Sequence of chain 1.C:
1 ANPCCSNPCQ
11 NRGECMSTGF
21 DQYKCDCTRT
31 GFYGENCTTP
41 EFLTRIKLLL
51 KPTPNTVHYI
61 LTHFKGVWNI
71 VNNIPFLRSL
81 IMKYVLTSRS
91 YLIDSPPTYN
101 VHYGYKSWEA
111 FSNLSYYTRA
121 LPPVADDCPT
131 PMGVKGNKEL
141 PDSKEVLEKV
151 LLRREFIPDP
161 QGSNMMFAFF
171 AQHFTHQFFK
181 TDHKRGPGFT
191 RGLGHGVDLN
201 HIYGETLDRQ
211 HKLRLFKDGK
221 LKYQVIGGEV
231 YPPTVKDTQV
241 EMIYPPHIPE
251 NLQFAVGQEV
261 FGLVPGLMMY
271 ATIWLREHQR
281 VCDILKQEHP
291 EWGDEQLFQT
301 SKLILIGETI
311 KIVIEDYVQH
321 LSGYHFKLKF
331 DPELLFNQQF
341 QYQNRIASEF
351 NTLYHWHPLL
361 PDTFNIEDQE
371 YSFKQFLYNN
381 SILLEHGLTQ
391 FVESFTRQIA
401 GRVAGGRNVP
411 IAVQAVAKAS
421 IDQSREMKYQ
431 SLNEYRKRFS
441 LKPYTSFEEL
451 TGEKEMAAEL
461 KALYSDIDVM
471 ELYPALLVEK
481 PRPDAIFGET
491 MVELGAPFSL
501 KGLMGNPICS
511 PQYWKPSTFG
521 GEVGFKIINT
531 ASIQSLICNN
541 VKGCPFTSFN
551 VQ

A small-molecule ligand and the protein it binds are described below.
Small molecule (SMILES): NS(=O)(=O)c1ccc(-n2nc(C(F)(F)F)cc2-c2ccc(Br)cc2)cc1

Binding-site contacts:
Ligand atom C8 contacts residue SER322 of chain 1.C at 3.4 Å.
Ligand atom C10 contacts residue LEU321 of chain 1.C at 3.1 Å (hydrophobic).
Ligand atom C7 contacts residue TYR324 of chain 1.C at 3.8 Å (hydrophobic).
Ligand atom C1 contacts residue VAL318 of chain 1.C at 3.8 Å (hydrophobic).
Ligand atom BR1 contacts residue TYR354 of chain 1.C at 3.0 Å.
Ligand atom BR1 contacts residue TRP356 of chain 1.C at 3.5 Å.
Ligand atom C8 contacts residue LEU321 of chain 1.C at 2.9 Å (hydrophobic).
Ligand atom C9 contacts residue VAL492 of chain 1.C at 3.7 Å (hydrophobic).
Ligand atom N3 contacts residue ARG482 of chain 1.C at 3.7 Å.
Ligand atom F2 contacts residue ARG89 of chain 1.C at 3.4 Å.
Ligand atom C9 contacts residue PHE487 of chain 1.C at 3.6 Å (hydrophobic).
Ligand atom F1 contacts residue VAL318 of chain 1.C at 3.2 Å.
Ligand atom C3 contacts residue VAL318 of chain 1.C at 3.5 Å (hydrophobic).
Ligand atom C15 contacts residue GLY495 of chain 1.C at 3.4 Å.
Ligand atom F3 contacts residue TYR324 of chain 1.C at 3.6 Å.
Ligand atom F3 contacts residue ARG89 of chain 1.C at 3.2 Å.
Ligand atom O1 contacts residue LEU321 of chain 1.C at 3.5 Å (h-bond).
Ligand atom N3 contacts residue HIS58 of chain 1.C at 2.5 Å (h-bond).
Ligand atom C1 contacts residue ALA496 of chain 1.C at 3.5 Å (hydrophobic).
Ligand atom C11 contacts residue ALA496 of chain 1.C at 3.8 Å (hydrophobic).
Ligand atom C15 contacts residue ALA496 of chain 1.C at 3.3 Å (hydrophobic).
Ligand atom O2 contacts residue SER322 of chain 1.C at 2.7 Å (h-bond).
Ligand atom C16 contacts residue VAL492 of chain 1.C at 3.6 Å (hydrophobic).
Ligand atom S1 contacts residue LEU321 of chain 1.C at 3.2 Å (h-bond).
Ligand atom C6 contacts residue TYR324 of chain 1.C at 3.2 Å (hydrophobic).
Ligand atom C9 contacts residue LEU321 of chain 1.C at 2.6 Å (hydrophobic).
Ligand atom N2 contacts residue VAL318 of chain 1.C at 3.6 Å.
Ligand atom C6 contacts residue SER322 of chain 1.C at 3.5 Å.
Ligand atom C12 contacts residue LEU321 of chain 1.C at 3.8 Å (hydrophobic).
Ligand atom C7 contacts residue SER322 of chain 1.C at 3.2 Å.
Ligand atom O1 contacts residue VAL492 of chain 1.C at 3.5 Å.
Ligand atom F2 contacts residue LEU500 of chain 1.C at 3.0 Å.
Ligand atom C7 contacts residue LEU321 of chain 1.C at 3.8 Å (hydrophobic).
Ligand atom C16 contacts residue ALA496 of chain 1.C at 3.3 Å (hydrophobic).
Ligand atom O1 contacts residue GLN161 of chain 1.C at 3.8 Å.
Ligand atom S1 contacts residue SER322 of chain 1.C at 3.6 Å (h-bond).
Ligand atom O2 contacts residue GLN161 of chain 1.C at 3.2 Å (h-bond).
Ligand atom F1 contacts residue LEU328 of chain 1.C at 3.5 Å.
Ligand atom O2 contacts residue LEU321 of chain 1.C at 2.7 Å (h-bond).
Ligand atom O1 contacts residue PHE487 of chain 1.C at 3.4 Å.